Sequence of chain 1.B:
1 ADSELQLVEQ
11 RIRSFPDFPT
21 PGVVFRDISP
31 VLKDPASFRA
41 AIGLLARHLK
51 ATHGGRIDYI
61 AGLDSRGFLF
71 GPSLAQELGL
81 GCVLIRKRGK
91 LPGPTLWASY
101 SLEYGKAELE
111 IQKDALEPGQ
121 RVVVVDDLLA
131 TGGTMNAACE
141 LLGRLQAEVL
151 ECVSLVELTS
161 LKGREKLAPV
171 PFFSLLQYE

Binding-site contacts:
Ligand atom O1P contacts residue THR131 of chain 1.B at 2.6 Å (h-bond).
Ligand atom O3B contacts residue SER65 of chain 1.B at 3.1 Å (h-bond).
Ligand atom O1 contacts residue MG1 of chain 1.I at 2.1 Å.
Ligand atom O1P contacts residue GLU103 of chain 1.B at 2.8 Å (salt-bridge).
Ligand atom C3 contacts residue MG1 of chain 1.I at 2.9 Å.
Ligand atom O3A contacts residue LYS90 of chain 1.C at 3.3 Å (salt-bridge).
Ligand atom O3 contacts residue ASP126 of chain 1.B at 2.4 Å (salt-bridge).
Ligand atom O3 contacts residue MG1 of chain 1.I at 2.1 Å.
Ligand atom O1A contacts residue LEU102 of chain 1.B at 3.4 Å.
Ligand atom O3A contacts residue MG1 of chain 1.I at 3.3 Å.
Ligand atom O2A contacts residue TYR104 of chain 1.B at 2.5 Å (h-bond).
Ligand atom O2 contacts residue ARG66 of chain 1.B at 3.1 Å (salt-bridge).
Ligand atom O2A contacts residue LYS90 of chain 1.C at 3.1 Å (salt-bridge).
Ligand atom C2 contacts residue ASP127 of chain 1.B at 3.3 Å.
Ligand atom O3B contacts residue ARG66 of chain 1.B at 3.1 Å (salt-bridge).
Ligand atom C2 contacts residue ARG66 of chain 1.B at 3.4 Å.
Ligand atom O2A contacts residue ARG66 of chain 1.B at 3.2 Å (salt-bridge).
Ligand atom O1A contacts residue LYS87 of chain 1.B at 3.4 Å (salt-bridge).
Ligand atom C1 contacts residue HPA1 of chain 1.K at 3.2 Å.
Ligand atom C1 contacts residue ARG66 of chain 1.B at 3.2 Å.
Ligand atom O2 contacts residue ASP127 of chain 1.B at 2.6 Å (salt-bridge).
Ligand atom PB contacts residue MG1 of chain 1.I at 3.2 Å.
Ligand atom O5 contacts residue HPA1 of chain 1.K at 3.2 Å.
Ligand atom C2 contacts residue MG1 of chain 1.I at 2.7 Å.
Ligand atom C1 contacts residue MG1 of chain 1.I at 2.9 Å.
Ligand atom O2B contacts residue ARG66 of chain 1.B at 2.8 Å (salt-bridge).
Ligand atom O3P contacts residue ALA130 of chain 1.B at 2.8 Å (h-bond).
Ligand atom O2B contacts residue ARG86 of chain 1.C at 3.0 Å (salt-bridge).
Ligand atom C3 contacts residue ASP126 of chain 1.B at 3.1 Å.
Ligand atom O1B contacts residue ARG86 of chain 1.C at 2.9 Å (salt-bridge).
Ligand atom O2P contacts residue LEU102 of chain 1.B at 3.3 Å.
Ligand atom O3P contacts residue THR131 of chain 1.B at 3.1 Å (h-bond).
Ligand atom O1P contacts residue LEU102 of chain 1.B at 3.4 Å.
Ligand atom O3P contacts residue GLY132 of chain 1.B at 2.8 Å (h-bond).
Ligand atom O1B contacts residue SER65 of chain 1.B at 3.2 Å (h-bond).
Ligand atom O4 contacts residue HPA1 of chain 1.K at 3.2 Å (h-bond).
Ligand atom O2 contacts residue MG1 of chain 1.I at 2.1 Å.
Ligand atom O3B contacts residue MG1 of chain 1.I at 2.0 Å.
Ligand atom O2P contacts residue THR134 of chain 1.B at 2.6 Å (h-bond).
Ligand atom PA contacts residue MG1 of chain 1.I at 3.3 Å.

Sequence of chain 1.C:
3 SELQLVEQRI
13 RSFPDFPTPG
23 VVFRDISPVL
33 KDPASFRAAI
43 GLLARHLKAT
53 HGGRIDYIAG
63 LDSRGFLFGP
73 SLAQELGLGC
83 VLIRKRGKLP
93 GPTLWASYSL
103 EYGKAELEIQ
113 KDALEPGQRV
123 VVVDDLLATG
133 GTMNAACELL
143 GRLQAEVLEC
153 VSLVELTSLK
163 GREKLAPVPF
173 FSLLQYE

A small-molecule ligand and the protein it binds are described below.
Small molecule (SMILES): O=P(O)(O)OC[C@H]1O[C@H](O[P](=O)(O)OP(=O)(O)O)[C@H](O)[C@@H]1O